Sequence of chain 1.A:
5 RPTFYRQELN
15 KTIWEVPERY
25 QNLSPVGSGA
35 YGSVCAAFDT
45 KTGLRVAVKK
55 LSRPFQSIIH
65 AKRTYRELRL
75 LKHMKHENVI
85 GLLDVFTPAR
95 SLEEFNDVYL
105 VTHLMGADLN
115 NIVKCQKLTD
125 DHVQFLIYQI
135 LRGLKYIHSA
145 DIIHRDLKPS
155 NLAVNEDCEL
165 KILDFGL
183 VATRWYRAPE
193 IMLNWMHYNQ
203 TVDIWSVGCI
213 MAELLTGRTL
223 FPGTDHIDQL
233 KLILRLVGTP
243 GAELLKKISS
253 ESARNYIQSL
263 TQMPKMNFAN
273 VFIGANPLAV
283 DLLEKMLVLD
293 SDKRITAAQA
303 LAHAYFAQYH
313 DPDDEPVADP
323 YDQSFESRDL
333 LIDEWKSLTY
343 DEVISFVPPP

The small molecule below binds the protein below.
Small molecule (SMILES): Nc1ccc2c(NC3CC3)nc(-c3ccccc3)nc2c1

Binding-site contacts:
Ligand atom CAF contacts residue SER251 of chain 1.A at 3.7 Å.
Ligand atom NAA contacts residue ASP294 of chain 1.A at 3.1 Å (salt-bridge).
Ligand atom CAE contacts residue ASN196 of chain 1.A at 1.8 Å.
Ligand atom CAD contacts residue SER252 of chain 1.A at 3.6 Å.
Ligand atom CAF contacts residue ASN196 of chain 1.A at 2.3 Å.
Ligand atom C2 contacts residue LEU195 of chain 1.A at 3.6 Å (hydrophobic).
Ligand atom N3 contacts residue ASN196 of chain 1.A at 3.0 Å (h-bond).
Ligand atom CAI contacts residue HIS199 of chain 1.A at 3.1 Å.
Ligand atom C4 contacts residue ASN196 of chain 1.A at 3.4 Å.
Ligand atom C4 contacts residue HIS199 of chain 1.A at 3.6 Å.
Ligand atom CAE contacts residue LEU195 of chain 1.A at 1.3 Å (hydrophobic).
Ligand atom CAC contacts residue ALA255 of chain 1.A at 3.6 Å (hydrophobic).
Ligand atom CAD contacts residue SER251 of chain 1.A at 3.5 Å.
Ligand atom CAF contacts residue LEU195 of chain 1.A at 2.9 Å (hydrophobic).
Ligand atom CAB contacts residue ASN196 of chain 1.A at 2.6 Å.
Ligand atom CAP contacts residue ASN196 of chain 1.A at 2.2 Å.
Ligand atom CAG contacts residue ASP292 of chain 1.A at 3.4 Å.
Ligand atom N3 contacts residue LYS249 of chain 1.A at 3.7 Å.
Ligand atom NAN contacts residue GLU192 of chain 1.A at 3.6 Å.
Ligand atom C4 contacts residue LYS249 of chain 1.A at 3.7 Å.
Ligand atom CAK contacts residue LEU195 of chain 1.A at 1.6 Å (hydrophobic).
Ligand atom CAB contacts residue SER252 of chain 1.A at 3.4 Å.
Ligand atom C2 contacts residue ASN196 of chain 1.A at 2.8 Å.
Ligand atom CAH contacts residue LEU246 of chain 1.A at 3.4 Å (hydrophobic).
Ligand atom CAP contacts residue LEU195 of chain 1.A at 2.5 Å (hydrophobic).
Ligand atom CAU contacts residue LEU195 of chain 1.A at 2.7 Å (hydrophobic).
Ligand atom N3 contacts residue HIS199 of chain 1.A at 3.6 Å.
Ligand atom CAB contacts residue 0SJ1 of chain 1.E at 3.5 Å.
Ligand atom CAD contacts residue LEU195 of chain 1.A at 2.6 Å (hydrophobic).
Ligand atom N1 contacts residue LEU195 of chain 1.A at 3.1 Å.
Ligand atom CAO contacts residue LYS249 of chain 1.A at 3.7 Å.
Ligand atom CAD contacts residue ASN196 of chain 1.A at 2.9 Å.
Ligand atom CAJ contacts residue LEU195 of chain 1.A at 2.7 Å (hydrophobic).
Ligand atom CAF contacts residue ILE250 of chain 1.A at 3.6 Å (hydrophobic).
Ligand atom CAB contacts residue LEU195 of chain 1.A at 1.6 Å (hydrophobic).
Ligand atom CAC contacts residue ASN196 of chain 1.A at 2.0 Å.
Ligand atom N1 contacts residue ASN196 of chain 1.A at 3.7 Å.
Ligand atom NAA contacts residue LYS249 of chain 1.A at 3.6 Å.
Ligand atom CAC contacts residue LEU195 of chain 1.A at 0.5 Å (hydrophobic).
Ligand atom CAI contacts residue LYS249 of chain 1.A at 3.2 Å.